The protein below binds the small molecule below.
Small molecule (SMILES): CC(=O)N[C@H]1[C@H](O[C@H]2[C@H](O)[C@@H](NC(C)=O)CO[C@@H]2CO[C@@H]2O[C@@H](C)[C@@H](O)[C@@H](O)[C@@H]2O)O[C@H](CO)[C@@H](O)[C@@H]1O

Binding-site contacts:
Ligand atom O5 contacts residue ASN154 of chain 24.A at 2.3 Å (h-bond).
Ligand atom C6 contacts residue THR156 of chain 24.A at 3.7 Å.
Ligand atom O6 contacts residue MET151 of chain 24.A at 4.2 Å.
Ligand atom C2 contacts residue ASN154 of chain 24.A at 2.4 Å.
Ligand atom C8 contacts residue ASN157 of chain 24.A at 3.9 Å.
Ligand atom C1 contacts residue THR156 of chain 24.A at 4.3 Å.
Ligand atom C1 contacts residue MET151 of chain 24.A at 4.1 Å (hydrophobic).
Ligand atom C6 contacts residue MET151 of chain 24.A at 4.5 Å (hydrophobic).
Ligand atom O5 contacts residue THR156 of chain 24.A at 4.0 Å.
Ligand atom C3 contacts residue ASN154 of chain 24.A at 3.8 Å.
Ligand atom C1 contacts residue ASN154 of chain 24.A at 1.4 Å.
Ligand atom C2 contacts residue MET151 of chain 24.A at 4.2 Å (hydrophobic).
Ligand atom C6 contacts residue ASP161 of chain 24.A at 3.6 Å.
Ligand atom C5 contacts residue THR156 of chain 24.A at 3.9 Å.
Ligand atom C4 contacts residue MET151 of chain 24.A at 3.9 Å (hydrophobic).
Ligand atom C5 contacts residue MET151 of chain 24.A at 3.8 Å (hydrophobic).
Ligand atom C8 contacts residue GLY150 of chain 24.A at 3.8 Å.
Ligand atom O7 contacts residue HIS148 of chain 24.A at 3.6 Å (h-bond).
Ligand atom C5 contacts residue ASN154 of chain 24.A at 3.6 Å.
Ligand atom C1 contacts residue GLY150 of chain 24.A at 3.9 Å.
Ligand atom C7 contacts residue GLY150 of chain 24.A at 3.1 Å.
Ligand atom C4 contacts residue ASN154 of chain 24.A at 4.2 Å.
Ligand atom O5 contacts residue ASN157 of chain 24.A at 4.3 Å.
Ligand atom O5 contacts residue MET151 of chain 24.A at 3.9 Å.
Ligand atom O7 contacts residue GLY150 of chain 24.A at 2.9 Å (h-bond).
Ligand atom O7 contacts residue ASN154 of chain 24.A at 4.0 Å.
Ligand atom C6 contacts residue THR156 of chain 24.A at 4.0 Å.
Ligand atom O7 contacts residue THR156 of chain 24.A at 4.5 Å.
Ligand atom N2 contacts residue ASN154 of chain 24.A at 2.9 Å (h-bond).
Ligand atom C3 contacts residue MET151 of chain 24.A at 4.0 Å (hydrophobic).
Ligand atom C6 contacts residue ASN157 of chain 24.A at 3.5 Å.
Ligand atom C2 contacts residue GLY150 of chain 24.A at 3.8 Å.
Ligand atom O5 contacts residue THR156 of chain 24.A at 4.0 Å.
Ligand atom C7 contacts residue ASN154 of chain 24.A at 3.7 Å.
Ligand atom C8 contacts residue THR156 of chain 24.A at 4.5 Å.
Ligand atom O6 contacts residue THR156 of chain 24.A at 4.5 Å.
Ligand atom N2 contacts residue GLY150 of chain 24.A at 3.5 Å (h-bond).
Ligand atom C5 contacts residue THR156 of chain 24.A at 4.2 Å.

Sequence of chain 24.A:
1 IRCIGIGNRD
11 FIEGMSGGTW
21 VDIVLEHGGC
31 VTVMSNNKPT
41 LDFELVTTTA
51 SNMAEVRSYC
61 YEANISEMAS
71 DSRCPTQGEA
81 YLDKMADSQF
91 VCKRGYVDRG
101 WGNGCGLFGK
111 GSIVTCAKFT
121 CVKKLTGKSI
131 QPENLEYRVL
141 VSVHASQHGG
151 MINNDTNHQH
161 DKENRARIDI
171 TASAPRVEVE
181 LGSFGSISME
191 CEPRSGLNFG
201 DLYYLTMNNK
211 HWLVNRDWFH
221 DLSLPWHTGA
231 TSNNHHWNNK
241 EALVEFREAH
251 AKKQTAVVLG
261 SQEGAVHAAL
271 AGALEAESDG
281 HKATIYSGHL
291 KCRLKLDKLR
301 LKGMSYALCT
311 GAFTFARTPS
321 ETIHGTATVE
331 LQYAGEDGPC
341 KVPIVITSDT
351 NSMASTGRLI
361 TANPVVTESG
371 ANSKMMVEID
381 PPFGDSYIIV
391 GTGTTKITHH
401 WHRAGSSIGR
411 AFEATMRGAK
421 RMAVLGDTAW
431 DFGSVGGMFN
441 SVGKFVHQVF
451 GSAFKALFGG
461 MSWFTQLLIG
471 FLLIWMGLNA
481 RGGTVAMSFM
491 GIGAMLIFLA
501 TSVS